Binding-site contacts:
Ligand atom OXT contacts residue TYR1040 of chain 1.E at 4.2 Å.
Ligand atom NE contacts residue LEU907 of chain 1.E at 4.5 Å.
Ligand atom CA contacts residue TYR1040 of chain 1.E at 3.7 Å (hydrophobic).
Ligand atom CD contacts residue GLU892 of chain 1.E at 3.7 Å.
Ligand atom CG contacts residue GLU783 of chain 1.E at 4.2 Å.
Ligand atom O contacts residue TYR1040 of chain 1.E at 4.0 Å.
Ligand atom CD contacts residue GLU783 of chain 1.E at 3.5 Å.
Ligand atom NE contacts residue VAL893 of chain 1.E at 4.0 Å.
Ligand atom N contacts residue TYR1040 of chain 1.E at 2.6 Å (h-bond).
Ligand atom C contacts residue THR1042 of chain 1.E at 3.5 Å.
Ligand atom CD contacts residue ASP791 of chain 1.E at 3.2 Å.
Ligand atom NE contacts residue ALA793 of chain 1.E at 3.8 Å.
Ligand atom OXT contacts residue THR1042 of chain 1.E at 2.8 Å (h-bond).
Ligand atom O contacts residue ASP1041 of chain 1.E at 3.3 Å.
Ligand atom C contacts residue LEU907 of chain 1.E at 4.0 Å (hydrophobic).
Ligand atom CG contacts residue GLU892 of chain 1.E at 4.0 Å.
Ligand atom CG contacts residue LEU895 of chain 1.E at 3.9 Å (hydrophobic).
Ligand atom CG contacts residue VAL893 of chain 1.E at 4.4 Å (hydrophobic).
Ligand atom NE contacts residue GLU892 of chain 1.E at 2.8 Å (salt-bridge).
Ligand atom O contacts residue LEU907 of chain 1.E at 4.1 Å.
Ligand atom N contacts residue ASP1041 of chain 1.E at 3.5 Å (salt-bridge).
Ligand atom CA contacts residue ASP1041 of chain 1.E at 4.4 Å.
Ligand atom OXT contacts residue ASP1041 of chain 1.E at 4.4 Å.
Ligand atom N contacts residue HIS1039 of chain 1.E at 4.0 Å.
Ligand atom CB contacts residue LEU907 of chain 1.E at 4.4 Å (hydrophobic).
Ligand atom CD contacts residue VAL893 of chain 1.E at 3.8 Å (hydrophobic).
Ligand atom CD contacts residue LEU895 of chain 1.E at 4.1 Å (hydrophobic).
Ligand atom C contacts residue ASP1041 of chain 1.E at 4.0 Å.
Ligand atom CD contacts residue LEU907 of chain 1.E at 3.7 Å (hydrophobic).
Ligand atom CB contacts residue GLU783 of chain 1.E at 3.9 Å.
Ligand atom NE contacts residue ASP791 of chain 1.E at 3.1 Å (salt-bridge).
Ligand atom CG contacts residue LEU907 of chain 1.E at 4.5 Å (hydrophobic).
Ligand atom O contacts residue THR1043 of chain 1.E at 4.1 Å.
Ligand atom NE contacts residue SER792 of chain 1.E at 4.2 Å.
Ligand atom OXT contacts residue LEU907 of chain 1.E at 3.6 Å.
Ligand atom O contacts residue THR1042 of chain 1.E at 2.7 Å (h-bond).
Ligand atom C contacts residue TYR1040 of chain 1.E at 3.8 Å (hydrophobic).
Ligand atom NE contacts residue GLU783 of chain 1.E at 2.7 Å (salt-bridge).

Sequence of chain 1.E:
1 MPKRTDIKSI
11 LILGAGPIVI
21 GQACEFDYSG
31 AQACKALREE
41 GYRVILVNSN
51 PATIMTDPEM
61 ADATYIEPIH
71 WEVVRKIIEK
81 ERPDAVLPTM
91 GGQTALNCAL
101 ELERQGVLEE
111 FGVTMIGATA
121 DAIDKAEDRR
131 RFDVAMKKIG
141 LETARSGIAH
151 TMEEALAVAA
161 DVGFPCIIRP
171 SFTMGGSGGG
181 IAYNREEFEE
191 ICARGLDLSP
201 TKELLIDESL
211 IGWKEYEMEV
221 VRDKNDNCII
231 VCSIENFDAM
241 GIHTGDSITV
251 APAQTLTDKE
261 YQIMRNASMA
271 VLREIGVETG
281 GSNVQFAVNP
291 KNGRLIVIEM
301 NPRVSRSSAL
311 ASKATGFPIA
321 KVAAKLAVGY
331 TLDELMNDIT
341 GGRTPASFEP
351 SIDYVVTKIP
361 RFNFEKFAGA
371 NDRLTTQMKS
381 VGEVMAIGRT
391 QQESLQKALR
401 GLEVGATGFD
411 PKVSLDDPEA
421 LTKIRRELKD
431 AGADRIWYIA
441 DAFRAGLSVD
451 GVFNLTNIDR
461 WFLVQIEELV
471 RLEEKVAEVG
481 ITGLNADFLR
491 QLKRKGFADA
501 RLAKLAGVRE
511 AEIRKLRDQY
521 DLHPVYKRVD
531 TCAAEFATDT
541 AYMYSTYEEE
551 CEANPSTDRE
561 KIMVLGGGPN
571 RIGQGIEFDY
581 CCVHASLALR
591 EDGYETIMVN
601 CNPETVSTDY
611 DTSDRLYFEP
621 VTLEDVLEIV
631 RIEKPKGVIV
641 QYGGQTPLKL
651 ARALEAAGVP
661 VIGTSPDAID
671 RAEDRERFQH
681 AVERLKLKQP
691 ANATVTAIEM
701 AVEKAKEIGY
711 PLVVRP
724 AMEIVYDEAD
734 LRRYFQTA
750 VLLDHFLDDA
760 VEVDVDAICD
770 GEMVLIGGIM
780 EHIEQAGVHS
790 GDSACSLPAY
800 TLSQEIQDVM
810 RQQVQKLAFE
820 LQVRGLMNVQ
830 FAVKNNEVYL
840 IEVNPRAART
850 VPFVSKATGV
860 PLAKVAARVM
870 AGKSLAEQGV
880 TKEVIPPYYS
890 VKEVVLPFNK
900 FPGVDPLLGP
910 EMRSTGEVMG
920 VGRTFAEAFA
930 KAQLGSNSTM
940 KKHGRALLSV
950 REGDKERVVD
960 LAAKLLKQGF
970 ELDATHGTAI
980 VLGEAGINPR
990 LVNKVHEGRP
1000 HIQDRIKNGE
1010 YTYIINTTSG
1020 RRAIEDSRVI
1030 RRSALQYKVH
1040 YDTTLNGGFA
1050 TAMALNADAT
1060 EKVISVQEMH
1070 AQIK

A small-molecule ligand and the protein it binds are described below.
Small molecule (SMILES): NCCC[C@H](N)C(=O)O